Binding-site contacts:
Ligand atom C22 contacts residue SER175 of chain 1.B at 4.0 Å.
Ligand atom C27 contacts residue TYR134 of chain 1.B at 3.5 Å (hydrophobic).
Ligand atom C29 contacts residue SER175 of chain 1.B at 3.2 Å.
Ligand atom C11 contacts residue PHE278 of chain 1.B at 3.8 Å (hydrophobic).
Ligand atom C06 contacts residue HIS354 of chain 1.B at 3.5 Å.
Ligand atom C03 contacts residue VAL178 of chain 1.B at 4.0 Å (hydrophobic).
Ligand atom C26 contacts residue VAL138 of chain 1.B at 3.5 Å (hydrophobic).
Ligand atom C14 contacts residue PHE278 of chain 1.B at 4.0 Å (hydrophobic).
Ligand atom C08 contacts residue SER175 of chain 1.B at 4.0 Å.
Ligand atom C15 contacts residue ARG351 of chain 1.B at 3.7 Å.
Ligand atom F19 contacts residue LEU347 of chain 1.B at 3.6 Å.
Ligand atom F18 contacts residue LEU350 of chain 1.B at 3.3 Å.
Ligand atom C03 contacts residue PHE222 of chain 1.B at 3.4 Å (hydrophobic).
Ligand atom C04 contacts residue PHE222 of chain 1.B at 3.8 Å (hydrophobic).
Ligand atom C22 contacts residue PHE171 of chain 1.B at 3.5 Å (hydrophobic).
Ligand atom C15 contacts residue LEU350 of chain 1.B at 4.0 Å (hydrophobic).
Ligand atom F19 contacts residue ARG351 of chain 1.B at 3.0 Å.
Ligand atom N21 contacts residue PHE171 of chain 1.B at 3.8 Å.
Ligand atom C08 contacts residue PHE171 of chain 1.B at 3.5 Å (hydrophobic).
Ligand atom O20 contacts residue PHE171 of chain 1.B at 3.2 Å.
Ligand atom CL28 contacts residue CYS137 of chain 1.B at 3.6 Å.
Ligand atom C13 contacts residue PHE278 of chain 1.B at 4.0 Å (hydrophobic).
Ligand atom C13 contacts residue VAL277 of chain 1.B at 3.8 Å (hydrophobic).
Ligand atom C01 contacts residue TYR134 of chain 1.B at 3.8 Å (hydrophobic).
Ligand atom C16 contacts residue ARG351 of chain 1.B at 3.5 Å.
Ligand atom N12 contacts residue VAL277 of chain 1.B at 3.2 Å.
Ligand atom CL28 contacts residue GLY270 of chain 1.B at 3.6 Å.
Ligand atom N12 contacts residue PHE278 of chain 1.B at 3.5 Å (h-bond).
Ligand atom N21 contacts residue SER175 of chain 1.B at 3.2 Å (h-bond).
Ligand atom C23 contacts residue PHE171 of chain 1.B at 3.5 Å (hydrophobic).
Ligand atom C10 contacts residue PHE278 of chain 1.B at 3.8 Å (hydrophobic).
Ligand atom F18 contacts residue HIS354 of chain 1.B at 4.0 Å.
Ligand atom C16 contacts residue LEU350 of chain 1.B at 3.8 Å (hydrophobic).
Ligand atom C27 contacts residue SER175 of chain 1.B at 3.9 Å.
Ligand atom C26 contacts residue TYR134 of chain 1.B at 3.5 Å (hydrophobic).
Ligand atom C07 contacts residue HIS354 of chain 1.B at 3.9 Å.
Ligand atom C17 contacts residue ARG351 of chain 1.B at 3.8 Å.
Ligand atom F19 contacts residue LEU350 of chain 1.B at 3.6 Å.
Ligand atom C27 contacts residue VAL138 of chain 1.B at 3.6 Å (hydrophobic).
Ligand atom F18 contacts residue ARG351 of chain 1.B at 3.1 Å.

Sequence of chain 1.B:
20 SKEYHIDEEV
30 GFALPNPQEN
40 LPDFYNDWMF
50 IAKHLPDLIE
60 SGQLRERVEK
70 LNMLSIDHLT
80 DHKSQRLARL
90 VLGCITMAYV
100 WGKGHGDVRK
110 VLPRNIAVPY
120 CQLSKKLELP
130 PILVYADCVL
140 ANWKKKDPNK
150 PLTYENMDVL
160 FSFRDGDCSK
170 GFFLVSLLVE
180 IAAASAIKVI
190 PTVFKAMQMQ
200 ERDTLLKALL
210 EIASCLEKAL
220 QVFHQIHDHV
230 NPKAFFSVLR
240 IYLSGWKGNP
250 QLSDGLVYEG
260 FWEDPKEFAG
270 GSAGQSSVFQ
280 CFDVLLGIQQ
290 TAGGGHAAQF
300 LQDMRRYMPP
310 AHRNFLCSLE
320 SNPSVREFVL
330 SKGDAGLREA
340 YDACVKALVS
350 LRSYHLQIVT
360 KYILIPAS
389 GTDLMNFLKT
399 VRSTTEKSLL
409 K

The protein below binds the small molecule below.
Small molecule (SMILES): C[C@@H](C(=O)Nc1ccc(Cl)cc1)C1[C@H]2CC(n3cnc4cc(F)c(F)cc43)C[C@@H]12